Sequence of chain 1.PB:
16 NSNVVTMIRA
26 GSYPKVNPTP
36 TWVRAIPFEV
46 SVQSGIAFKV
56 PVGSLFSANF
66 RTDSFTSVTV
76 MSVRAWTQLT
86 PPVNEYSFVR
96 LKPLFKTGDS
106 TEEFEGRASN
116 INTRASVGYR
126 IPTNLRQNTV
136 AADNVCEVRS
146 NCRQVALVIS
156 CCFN

Binding-site contacts:
Ligand atom N3 contacts residue ASN16 of chain 1.PB at 2.7 Å (h-bond).
Ligand atom N1 contacts residue ARG125 of chain 1.D at 4.3 Å.
Ligand atom O4 contacts residue ARG125 of chain 1.D at 3.9 Å.
Ligand atom P contacts residue ARG131 of chain 1.D at 4.0 Å.
Ligand atom O5' contacts residue ARG125 of chain 1.D at 3.9 Å.
Ligand atom O4 contacts residue ASN16 of chain 1.PB at 4.0 Å.
Ligand atom OP3 contacts residue ARG125 of chain 1.D at 3.2 Å.
Ligand atom OP2 contacts residue ARG131 of chain 1.D at 4.4 Å.
Ligand atom C4 contacts residue SER17 of chain 1.PB at 4.0 Å.
Ligand atom N3 contacts residue ARG125 of chain 1.D at 4.2 Å.
Ligand atom OP1 contacts residue ARG125 of chain 1.D at 3.3 Å (salt-bridge).
Ligand atom C2' contacts residue ARG125 of chain 1.D at 4.4 Å.
Ligand atom C2 contacts residue ASN16 of chain 1.PB at 3.2 Å.
Ligand atom OP3 contacts residue ILE23 of chain 1.PB at 4.5 Å.
Ligand atom OP2 contacts residue SER77 of chain 1.D at 4.3 Å.
Ligand atom O4 contacts residue SER17 of chain 1.PB at 3.1 Å.
Ligand atom OP3 contacts residue SER77 of chain 1.D at 4.4 Å.
Ligand atom C6 contacts residue ARG125 of chain 1.D at 3.8 Å.
Ligand atom N3 contacts residue SER17 of chain 1.PB at 4.5 Å.
Ligand atom C4 contacts residue ASN16 of chain 1.PB at 3.8 Å.
Ligand atom OP1 contacts residue ILE23 of chain 1.PB at 4.0 Å.
Ligand atom C5 contacts residue ARG125 of chain 1.D at 3.9 Å.
Ligand atom O5' contacts residue ARG131 of chain 1.D at 3.1 Å (salt-bridge).
Ligand atom C2 contacts residue ARG125 of chain 1.D at 4.2 Å.
Ligand atom C5' contacts residue ARG131 of chain 1.D at 3.8 Å.
Ligand atom OP1 contacts residue ARG131 of chain 1.D at 3.8 Å.
Ligand atom O2 contacts residue ASN16 of chain 1.PB at 2.9 Å (h-bond).
Ligand atom C4 contacts residue ARG125 of chain 1.D at 3.9 Å.
Ligand atom C3' contacts residue ARG125 of chain 1.D at 4.0 Å.
Ligand atom P contacts residue ARG125 of chain 1.D at 4.3 Å.

Sequence of chain 1.D:
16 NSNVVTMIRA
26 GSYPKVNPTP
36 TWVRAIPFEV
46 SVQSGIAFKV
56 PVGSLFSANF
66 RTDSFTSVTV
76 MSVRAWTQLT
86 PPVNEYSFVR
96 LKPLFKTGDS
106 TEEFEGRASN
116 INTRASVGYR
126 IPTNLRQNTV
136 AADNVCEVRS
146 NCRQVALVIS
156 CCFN

This small molecule binds to this protein.
Small molecule (SMILES): CO[P](=O)(O)O[C@H]1[C@@H](O)[C@H](n2ccc(=O)[nH]c2=O)O[C@@H]1COP(=O)(O)O